Sequence of chain 1.B:
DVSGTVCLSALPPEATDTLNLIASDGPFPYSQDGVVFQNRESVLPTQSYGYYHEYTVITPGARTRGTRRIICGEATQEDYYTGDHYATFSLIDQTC

Binding-site contacts:
Ligand atom N1 contacts residue PHE37 of chain 1.B at 3.7 Å.
Ligand atom O6 contacts residue GLU41 of chain 1.B at 3.3 Å (salt-bridge).
Ligand atom O3P contacts residue GLU54 of chain 1.B at 2.8 Å (salt-bridge).
Ligand atom N7 contacts residue PHE37 of chain 1.B at 3.4 Å.
Ligand atom O4' contacts residue ARG40 of chain 1.B at 3.8 Å.
Ligand atom C5' contacts residue ARG40 of chain 1.B at 3.1 Å.
Ligand atom O6 contacts residue ASN39 of chain 1.B at 2.7 Å (h-bond).
Ligand atom O5' contacts residue ARG40 of chain 1.B at 3.6 Å.
Ligand atom O6 contacts residue PHE37 of chain 1.B at 3.3 Å.
Ligand atom N3 contacts residue ARG40 of chain 1.B at 3.6 Å.
Ligand atom C2 contacts residue TYR86 of chain 1.B at 3.5 Å (hydrophobic).
Ligand atom O3' contacts residue HIS85 of chain 1.B at 3.0 Å.
Ligand atom P contacts residue GLU54 of chain 1.B at 3.2 Å.
Ligand atom N2 contacts residue TYR86 of chain 1.B at 3.6 Å.
Ligand atom O2P contacts residue ARG65 of chain 1.B at 3.5 Å (salt-bridge).
Ligand atom C1' contacts residue GLU54 of chain 1.B at 3.8 Å.
Ligand atom N1 contacts residue ARG40 of chain 1.B at 3.8 Å.
Ligand atom C2' contacts residue TYR86 of chain 1.B at 3.5 Å (hydrophobic).
Ligand atom O3P contacts residue TYR86 of chain 1.B at 2.2 Å (h-bond).
Ligand atom C8 contacts residue GLU54 of chain 1.B at 3.6 Å.
Ligand atom N1 contacts residue GLU41 of chain 1.B at 2.4 Å (salt-bridge).
Ligand atom P contacts residue ARG65 of chain 1.B at 3.8 Å.
Ligand atom O6 contacts residue ARG40 of chain 1.B at 2.7 Å (salt-bridge).
Ligand atom N7 contacts residue GLN38 of chain 1.B at 3.0 Å (h-bond).
Ligand atom N3 contacts residue TYR86 of chain 1.B at 3.5 Å.
Ligand atom C6 contacts residue ARG40 of chain 1.B at 3.8 Å.
Ligand atom O3P contacts residue HIS85 of chain 1.B at 3.5 Å (h-bond).
Ligand atom C6 contacts residue GLU41 of chain 1.B at 3.2 Å.
Ligand atom O1P contacts residue GLU54 of chain 1.B at 2.7 Å (salt-bridge).
Ligand atom O2P contacts residue HIS85 of chain 1.B at 3.2 Å (h-bond).
Ligand atom O3P contacts residue ARG69 of chain 1.B at 3.0 Å (salt-bridge).
Ligand atom P contacts residue TYR86 of chain 1.B at 3.6 Å.
Ligand atom C6 contacts residue PHE37 of chain 1.B at 3.2 Å (hydrophobic).
Ligand atom C3' contacts residue HIS85 of chain 1.B at 3.6 Å.
Ligand atom C5 contacts residue PHE37 of chain 1.B at 3.4 Å (hydrophobic).
Ligand atom C2 contacts residue GLU41 of chain 1.B at 3.3 Å.
Ligand atom O6 contacts residue GLN38 of chain 1.B at 3.4 Å.
Ligand atom O2P contacts residue ARG69 of chain 1.B at 3.0 Å (salt-bridge).
Ligand atom O1P contacts residue ARG65 of chain 1.B at 2.9 Å (salt-bridge).
Ligand atom N2 contacts residue GLU41 of chain 1.B at 2.8 Å (salt-bridge).

The protein below binds the small molecule below.
Small molecule (SMILES): Nc1nc2c(ncn2[C@@H]2O[C@H](CO)[C@@H](O)[C@H]2OP(=O)(O)O)c(=O)[nH]1